Sequence of chain 1.A:
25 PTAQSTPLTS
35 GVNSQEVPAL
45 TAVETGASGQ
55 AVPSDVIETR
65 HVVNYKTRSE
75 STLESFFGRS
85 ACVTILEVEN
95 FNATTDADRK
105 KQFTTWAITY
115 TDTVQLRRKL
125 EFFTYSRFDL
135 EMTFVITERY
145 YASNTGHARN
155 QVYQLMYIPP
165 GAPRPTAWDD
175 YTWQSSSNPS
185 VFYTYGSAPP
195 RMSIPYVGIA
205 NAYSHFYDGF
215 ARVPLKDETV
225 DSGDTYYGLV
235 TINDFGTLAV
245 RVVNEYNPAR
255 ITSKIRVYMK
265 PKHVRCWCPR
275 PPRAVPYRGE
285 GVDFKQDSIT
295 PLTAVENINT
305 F

The small molecule below binds the protein below.
Small molecule (SMILES): CC(=O)N[C@H]1[C@H]([C@H](O)[C@H](O)CO)O[C@@](O)(C(=O)O)C[C@@H]1O

Sequence of chain 5.A:
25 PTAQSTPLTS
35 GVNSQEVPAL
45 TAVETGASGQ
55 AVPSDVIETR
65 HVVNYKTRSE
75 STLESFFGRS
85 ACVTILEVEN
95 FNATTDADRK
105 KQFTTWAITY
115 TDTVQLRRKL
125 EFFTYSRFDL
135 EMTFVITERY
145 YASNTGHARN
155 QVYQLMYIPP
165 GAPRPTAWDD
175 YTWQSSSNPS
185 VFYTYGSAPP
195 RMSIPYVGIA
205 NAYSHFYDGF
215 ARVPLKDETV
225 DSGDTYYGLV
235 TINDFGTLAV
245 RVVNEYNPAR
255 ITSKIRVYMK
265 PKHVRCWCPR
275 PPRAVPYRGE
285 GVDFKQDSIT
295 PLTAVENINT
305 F

Binding-site contacts:
Ligand atom C11 contacts residue TYR250 of chain 5.A at 3.7 Å (hydrophobic).
Ligand atom O4 contacts residue PRO252 of chain 5.A at 3.6 Å.
Ligand atom C7 contacts residue TYR145 of chain 1.A at 3.9 Å (hydrophobic).
Ligand atom C1 contacts residue PRO252 of chain 5.A at 4.0 Å (hydrophobic).
Ligand atom C9 contacts residue TYR145 of chain 1.A at 4.4 Å (hydrophobic).
Ligand atom O4 contacts residue TYR145 of chain 1.A at 4.2 Å.
Ligand atom N5 contacts residue TYR250 of chain 5.A at 4.4 Å.
Ligand atom C1 contacts residue SER147 of chain 1.A at 3.6 Å.
Ligand atom O1A contacts residue SER147 of chain 1.A at 3.1 Å (h-bond).
Ligand atom O1B contacts residue PRO252 of chain 5.A at 3.3 Å.
Ligand atom O1B contacts residue ALA146 of chain 1.A at 4.3 Å.
Ligand atom O10 contacts residue TYR250 of chain 5.A at 2.8 Å (h-bond).
Ligand atom O1A contacts residue ALA146 of chain 1.A at 3.2 Å.
Ligand atom C10 contacts residue TYR145 of chain 1.A at 3.6 Å (hydrophobic).
Ligand atom C11 contacts residue ARG143 of chain 1.A at 4.0 Å.
Ligand atom C5 contacts residue TYR145 of chain 1.A at 3.3 Å (hydrophobic).
Ligand atom O8 contacts residue ALA146 of chain 1.A at 3.3 Å.
Ligand atom O4 contacts residue ASN251 of chain 5.A at 4.1 Å.
Ligand atom C4 contacts residue PRO252 of chain 5.A at 3.7 Å (hydrophobic).
Ligand atom O4 contacts residue TYR250 of chain 5.A at 3.4 Å.
Ligand atom C4 contacts residue TYR145 of chain 1.A at 3.6 Å (hydrophobic).
Ligand atom O1A contacts residue ASN148 of chain 1.A at 4.3 Å.
Ligand atom C10 contacts residue TYR250 of chain 5.A at 3.5 Å (hydrophobic).
Ligand atom O1B contacts residue SER147 of chain 1.A at 2.7 Å (h-bond).
Ligand atom C6 contacts residue TYR145 of chain 1.A at 3.4 Å (hydrophobic).
Ligand atom C3 contacts residue PRO252 of chain 5.A at 3.8 Å (hydrophobic).
Ligand atom C8 contacts residue ALA146 of chain 1.A at 4.5 Å (hydrophobic).
Ligand atom C6 contacts residue ALA146 of chain 1.A at 4.2 Å (hydrophobic).
Ligand atom N5 contacts residue TYR145 of chain 1.A at 2.6 Å (h-bond).
Ligand atom C11 contacts residue TYR145 of chain 1.A at 3.7 Å (hydrophobic).
Ligand atom C1 contacts residue ALA146 of chain 1.A at 4.0 Å (hydrophobic).